Binding-site contacts:
Ligand atom O4 contacts residue ASP285 of chain 1.B at 4.0 Å.
Ligand atom C2 contacts residue THR317 of chain 1.B at 3.9 Å.
Ligand atom O2 contacts residue THR317 of chain 1.B at 3.4 Å (h-bond).
Ligand atom C2 contacts residue ASP285 of chain 1.B at 4.4 Å.
Ligand atom O3 contacts residue ARG283 of chain 1.B at 3.3 Å (salt-bridge).
Ligand atom O3 contacts residue ALA282 of chain 1.B at 3.2 Å.
Ligand atom O3 contacts residue ASP285 of chain 1.B at 3.6 Å (salt-bridge).
Ligand atom O3 contacts residue GLY284 of chain 1.B at 2.6 Å (h-bond).
Ligand atom C2 contacts residue GLU261 of chain 1.B at 3.7 Å.
Ligand atom O4 contacts residue LYS259 of chain 1.B at 2.8 Å (salt-bridge).
Ligand atom O1 contacts residue GLY284 of chain 1.B at 3.8 Å.
Ligand atom C2 contacts residue MG1 of chain 1.G at 2.9 Å.
Ligand atom O2 contacts residue ALA282 of chain 1.B at 3.7 Å.
Ligand atom C1 contacts residue THR317 of chain 1.B at 3.5 Å.
Ligand atom O3 contacts residue THR317 of chain 1.B at 2.5 Å (h-bond).
Ligand atom O3 contacts residue MG1 of chain 1.G at 4.2 Å.
Ligand atom O2 contacts residue MG1 of chain 1.G at 4.1 Å.
Ligand atom O1 contacts residue ASP285 of chain 1.B at 2.6 Å (salt-bridge).
Ligand atom C1 contacts residue ARG283 of chain 1.B at 4.2 Å.
Ligand atom O2 contacts residue ALA316 of chain 1.B at 4.5 Å.
Ligand atom C1 contacts residue MG1 of chain 1.G at 3.0 Å.
Ligand atom O2 contacts residue MET280 of chain 1.B at 4.0 Å.
Ligand atom O1 contacts residue GLU261 of chain 1.B at 2.9 Å (salt-bridge).
Ligand atom C2 contacts residue ALA282 of chain 1.B at 3.6 Å (hydrophobic).
Ligand atom O4 contacts residue ARG70 of chain 1.B at 4.2 Å.
Ligand atom O4 contacts residue GLU261 of chain 1.B at 3.2 Å (salt-bridge).
Ligand atom C1 contacts residue ASP285 of chain 1.B at 3.7 Å.
Ligand atom O1 contacts residue MG1 of chain 1.G at 2.3 Å.
Ligand atom C2 contacts residue LYS259 of chain 1.B at 3.6 Å.
Ligand atom O1 contacts residue ALA282 of chain 1.B at 4.1 Å.
Ligand atom C1 contacts residue GLU261 of chain 1.B at 3.5 Å.
Ligand atom O4 contacts residue ALA282 of chain 1.B at 4.2 Å.
Ligand atom C1 contacts residue GLY284 of chain 1.B at 3.6 Å.
Ligand atom O4 contacts residue MG1 of chain 1.G at 2.1 Å.
Ligand atom O2 contacts residue LYS259 of chain 1.B at 3.7 Å.
Ligand atom O2 contacts residue ARG70 of chain 1.B at 4.1 Å.
Ligand atom C1 contacts residue ALA282 of chain 1.B at 3.6 Å (hydrophobic).

Sequence of chain 1.B:
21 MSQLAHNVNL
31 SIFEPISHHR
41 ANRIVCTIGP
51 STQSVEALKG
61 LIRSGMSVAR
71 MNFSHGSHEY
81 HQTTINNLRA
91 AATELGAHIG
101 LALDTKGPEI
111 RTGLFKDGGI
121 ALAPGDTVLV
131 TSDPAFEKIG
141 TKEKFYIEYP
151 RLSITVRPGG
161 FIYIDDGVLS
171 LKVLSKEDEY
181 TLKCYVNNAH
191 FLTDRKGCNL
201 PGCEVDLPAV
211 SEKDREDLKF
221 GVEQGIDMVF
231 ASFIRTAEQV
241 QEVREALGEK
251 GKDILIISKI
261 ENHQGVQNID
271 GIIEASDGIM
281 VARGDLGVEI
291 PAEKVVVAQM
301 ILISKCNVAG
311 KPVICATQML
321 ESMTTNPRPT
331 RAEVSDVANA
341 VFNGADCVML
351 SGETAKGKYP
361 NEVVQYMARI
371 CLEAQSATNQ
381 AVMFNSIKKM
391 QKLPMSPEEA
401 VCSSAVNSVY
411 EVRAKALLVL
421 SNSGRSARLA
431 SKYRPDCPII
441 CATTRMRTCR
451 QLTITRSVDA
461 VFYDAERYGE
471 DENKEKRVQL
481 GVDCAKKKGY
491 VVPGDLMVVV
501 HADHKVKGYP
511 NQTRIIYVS

The small molecule below binds the protein below.
Small molecule (SMILES): O=C([O-])C(=O)[O-]